Sequence of chain 1.B:
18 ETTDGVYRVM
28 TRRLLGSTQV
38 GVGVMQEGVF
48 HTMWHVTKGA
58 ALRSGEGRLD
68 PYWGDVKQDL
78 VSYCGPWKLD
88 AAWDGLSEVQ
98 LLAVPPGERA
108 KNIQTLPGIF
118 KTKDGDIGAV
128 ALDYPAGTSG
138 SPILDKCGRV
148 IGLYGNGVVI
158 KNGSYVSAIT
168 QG

Sequence of chain 1.A:
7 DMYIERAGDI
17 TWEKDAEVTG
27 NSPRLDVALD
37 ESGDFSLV

Binding-site contacts:
Ligand atom C21 contacts residue HIS52 of chain 1.B at 3.6 Å.
Ligand atom N26 contacts residue SER136 of chain 1.B at 3.0 Å (h-bond).
Ligand atom C30 contacts residue ASP130 of chain 1.B at 3.2 Å.
Ligand atom N34 contacts residue ASP130 of chain 1.B at 3.1 Å (salt-bridge).
Ligand atom C10 contacts residue GLY154 of chain 1.B at 3.1 Å.
Ligand atom N26 contacts residue TYR162 of chain 1.B at 3.6 Å (h-bond).
Ligand atom C29 contacts residue TYR131 of chain 1.B at 2.8 Å (hydrophobic).
Ligand atom N23 contacts residue ASP40 of chain 1.A at 2.7 Å (salt-bridge).
Ligand atom C24 contacts residue GLY152 of chain 1.B at 3.6 Å.
Ligand atom C27 contacts residue SER136 of chain 1.B at 3.0 Å.
Ligand atom N23 contacts residue ASP76 of chain 1.B at 3.6 Å.
Ligand atom C31 contacts residue ASP130 of chain 1.B at 3.8 Å.
Ligand atom C09 contacts residue TYR162 of chain 1.B at 3.7 Å (hydrophobic).
Ligand atom C39 contacts residue SO41 of chain 1.D at 3.2 Å.
Ligand atom C30 contacts residue TYR131 of chain 1.B at 3.0 Å (hydrophobic).
Ligand atom C33 contacts residue ASP130 of chain 1.B at 3.7 Å.
Ligand atom C15 contacts residue TYR162 of chain 1.B at 3.5 Å (hydrophobic).
Ligand atom C19 contacts residue HIS52 of chain 1.B at 3.6 Å.
Ligand atom C31 contacts residue TYR162 of chain 1.B at 3.5 Å (hydrophobic).
Ligand atom C22 contacts residue ASP40 of chain 1.A at 3.0 Å.
Ligand atom N23 contacts residue ASN153 of chain 1.B at 2.9 Å (h-bond).
Ligand atom C11 contacts residue GLY154 of chain 1.B at 3.4 Å.
Ligand atom N32 contacts residue ASP130 of chain 1.B at 3.0 Å (salt-bridge).
Ligand atom O16 contacts residue TYR162 of chain 1.B at 2.5 Å (h-bond).
Ligand atom O16 contacts residue GLY152 of chain 1.B at 2.9 Å (h-bond).
Ligand atom N34 contacts residue GLY160 of chain 1.B at 3.6 Å (h-bond).
Ligand atom N23 contacts residue GLY39 of chain 1.A at 3.0 Å (h-bond).
Ligand atom O16 contacts residue GLY154 of chain 1.B at 3.4 Å (h-bond).
Ligand atom N32 contacts residue TYR162 of chain 1.B at 3.3 Å.
Ligand atom N14 contacts residue PHE41 of chain 1.A at 3.5 Å (h-bond).
Ligand atom C29 contacts residue PRO132 of chain 1.B at 3.6 Å (hydrophobic).
Ligand atom C27 contacts residue ALA133 of chain 1.B at 3.7 Å (hydrophobic).
Ligand atom N26 contacts residue GLY152 of chain 1.B at 2.8 Å (h-bond).
Ligand atom C18 contacts residue GLY152 of chain 1.B at 3.6 Å.
Ligand atom C24 contacts residue SER136 of chain 1.B at 3.6 Å.
Ligand atom O07 contacts residue VAL156 of chain 1.B at 3.7 Å.
Ligand atom C13 contacts residue PHE41 of chain 1.A at 3.0 Å (hydrophobic).
Ligand atom N34 contacts residue TYR162 of chain 1.B at 3.7 Å.
Ligand atom C30 contacts residue TYR162 of chain 1.B at 3.7 Å (hydrophobic).
Ligand atom N38 contacts residue TYR131 of chain 1.B at 3.7 Å.

This protein binds this small molecule.
Small molecule (SMILES): [H]/N=C(\N)N[C@@H]1CCCCNC(=O)[C@H](CCCCN)NC(=O)[C@H](CCCCN)NC(=O)CCNC(=O)CNC(=O)CNC1=O